This small molecule binds to this protein.
Small molecule (SMILES): CC(=O)N[C@@H]1[C@@H](O)[C@H](O)[C@@H](CO)O[C@H]1O

Binding-site contacts:
Ligand atom O5 contacts residue ASN287 of chain 3.C at 4.5 Å.
Ligand atom C2 contacts residue ASN202 of chain 3.C at 2.5 Å.
Ligand atom C6 contacts residue TYR240 of chain 3.C at 3.6 Å (hydrophobic).
Ligand atom C5 contacts residue ASN202 of chain 3.C at 3.7 Å.
Ligand atom C8 contacts residue ASN202 of chain 3.C at 4.3 Å.
Ligand atom C7 contacts residue ASN202 of chain 3.C at 3.5 Å.
Ligand atom N2 contacts residue ASN202 of chain 3.C at 2.9 Å (h-bond).
Ligand atom C1 contacts residue ASN202 of chain 3.C at 1.5 Å.
Ligand atom O5 contacts residue TYR240 of chain 3.C at 3.8 Å.
Ligand atom C4 contacts residue ASN202 of chain 3.C at 4.2 Å.
Ligand atom C5 contacts residue TYR240 of chain 3.C at 4.4 Å (hydrophobic).
Ligand atom O5 contacts residue ASN202 of chain 3.C at 2.4 Å (h-bond).
Ligand atom C1 contacts residue ASN287 of chain 3.C at 4.4 Å.
Ligand atom O7 contacts residue ASN202 of chain 3.C at 3.8 Å.
Ligand atom C5 contacts residue ASN287 of chain 3.C at 4.4 Å.
Ligand atom O6 contacts residue TYR240 of chain 3.C at 3.5 Å (h-bond).
Ligand atom C3 contacts residue ASN202 of chain 3.C at 3.8 Å.

Sequence of chain 3.C:
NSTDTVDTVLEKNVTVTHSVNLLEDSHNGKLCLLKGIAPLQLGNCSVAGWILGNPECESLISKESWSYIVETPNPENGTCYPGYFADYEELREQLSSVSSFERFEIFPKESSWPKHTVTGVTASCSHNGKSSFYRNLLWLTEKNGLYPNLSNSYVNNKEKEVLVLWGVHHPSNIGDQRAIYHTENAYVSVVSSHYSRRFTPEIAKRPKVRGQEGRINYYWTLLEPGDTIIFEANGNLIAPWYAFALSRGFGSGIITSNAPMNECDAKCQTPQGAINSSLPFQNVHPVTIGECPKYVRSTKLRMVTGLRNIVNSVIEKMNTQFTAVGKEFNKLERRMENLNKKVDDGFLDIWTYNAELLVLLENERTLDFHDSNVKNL